Sequence of chain 3.B:
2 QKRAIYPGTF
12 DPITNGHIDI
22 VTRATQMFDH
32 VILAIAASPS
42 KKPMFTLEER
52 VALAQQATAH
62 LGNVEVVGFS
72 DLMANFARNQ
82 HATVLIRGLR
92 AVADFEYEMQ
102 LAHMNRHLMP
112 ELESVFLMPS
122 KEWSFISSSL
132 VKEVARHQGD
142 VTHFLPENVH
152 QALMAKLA

This small molecule binds to this protein.
Small molecule (SMILES): CC1(C)OC(=O)c2ccccc2[C@H]1n1cncc1C(F)F

Sequence of chain 10.B:
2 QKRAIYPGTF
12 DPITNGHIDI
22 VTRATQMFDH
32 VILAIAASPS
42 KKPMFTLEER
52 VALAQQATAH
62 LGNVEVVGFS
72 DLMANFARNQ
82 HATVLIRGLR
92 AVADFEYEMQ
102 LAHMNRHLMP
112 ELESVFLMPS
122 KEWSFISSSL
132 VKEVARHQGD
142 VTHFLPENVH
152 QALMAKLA

Binding-site contacts:
Ligand atom C15 contacts residue ASN106 of chain 3.B at 4.1 Å.
Ligand atom C2 contacts residue VAL135 of chain 10.B at 3.7 Å (hydrophobic).
Ligand atom C1 contacts residue GLU134 of chain 10.B at 3.2 Å.
Ligand atom C13 contacts residue SO41 of chain 3.I at 3.9 Å.
Ligand atom C3 contacts residue VAL135 of chain 10.B at 3.8 Å (hydrophobic).
Ligand atom C12 contacts residue PHE70 of chain 3.B at 3.7 Å (hydrophobic).
Ligand atom C3 contacts residue GLU134 of chain 10.B at 3.6 Å.
Ligand atom C2 contacts residue GLU134 of chain 10.B at 3.1 Å.
Ligand atom N16 contacts residue MET74 of chain 3.B at 3.6 Å.
Ligand atom C13 contacts residue GLU134 of chain 10.B at 4.1 Å.
Ligand atom C2 contacts residue LEU131 of chain 10.B at 3.6 Å (hydrophobic).
Ligand atom F20 contacts residue SO41 of chain 3.K at 2.5 Å.
Ligand atom F21 contacts residue ARG88 of chain 3.B at 3.3 Å.
Ligand atom C4 contacts residue LEU102 of chain 3.B at 3.5 Å (hydrophobic).
Ligand atom F21 contacts residue PRO8 of chain 3.B at 3.7 Å.
Ligand atom C4 contacts residue GLU134 of chain 10.B at 3.4 Å.
Ligand atom C15 contacts residue LEU102 of chain 3.B at 3.8 Å (hydrophobic).
Ligand atom N16 contacts residue ASN106 of chain 3.B at 3.4 Å (h-bond).
Ligand atom C5 contacts residue LEU102 of chain 3.B at 4.2 Å (hydrophobic).
Ligand atom O11 contacts residue LEU73 of chain 3.B at 3.2 Å.
Ligand atom F21 contacts residue SO41 of chain 3.K at 2.9 Å.
Ligand atom O8 contacts residue MET74 of chain 3.B at 3.4 Å (h-bond).
Ligand atom C18 contacts residue LEU102 of chain 3.B at 3.9 Å (hydrophobic).
Ligand atom C19 contacts residue SO41 of chain 3.K at 3.1 Å.
Ligand atom O11 contacts residue MET74 of chain 3.B at 3.0 Å (h-bond).
Ligand atom C12 contacts residue ALA37 of chain 3.B at 3.7 Å (hydrophobic).
Ligand atom C1 contacts residue TYR98 of chain 3.B at 3.6 Å (hydrophobic).
Ligand atom C2 contacts residue LEU102 of chain 3.B at 4.2 Å (hydrophobic).
Ligand atom C1 contacts residue LEU131 of chain 10.B at 3.7 Å (hydrophobic).
Ligand atom C13 contacts residue HIS138 of chain 10.B at 3.4 Å.
Ligand atom N16 contacts residue LEU102 of chain 3.B at 3.6 Å.
Ligand atom C17 contacts residue LEU102 of chain 3.B at 3.6 Å (hydrophobic).
Ligand atom F21 contacts residue GLY9 of chain 3.B at 3.4 Å.
Ligand atom C15 contacts residue MET74 of chain 3.B at 3.6 Å (hydrophobic).
Ligand atom C7 contacts residue MET74 of chain 3.B at 3.6 Å (hydrophobic).
Ligand atom C1 contacts residue LEU102 of chain 3.B at 3.5 Å (hydrophobic).
Ligand atom C17 contacts residue MET74 of chain 3.B at 4.0 Å (hydrophobic).
Ligand atom C4 contacts residue TYR98 of chain 3.B at 3.5 Å (hydrophobic).
Ligand atom C6 contacts residue GLU134 of chain 10.B at 4.1 Å.
Ligand atom C5 contacts residue GLU134 of chain 10.B at 3.9 Å.